This protein binds this small molecule.
Small molecule (SMILES): CC(=O)N[C@@H]1[C@@H](O)[C@H](O)[C@@H](CO)O[C@H]1O

Sequence of chain 1.B:
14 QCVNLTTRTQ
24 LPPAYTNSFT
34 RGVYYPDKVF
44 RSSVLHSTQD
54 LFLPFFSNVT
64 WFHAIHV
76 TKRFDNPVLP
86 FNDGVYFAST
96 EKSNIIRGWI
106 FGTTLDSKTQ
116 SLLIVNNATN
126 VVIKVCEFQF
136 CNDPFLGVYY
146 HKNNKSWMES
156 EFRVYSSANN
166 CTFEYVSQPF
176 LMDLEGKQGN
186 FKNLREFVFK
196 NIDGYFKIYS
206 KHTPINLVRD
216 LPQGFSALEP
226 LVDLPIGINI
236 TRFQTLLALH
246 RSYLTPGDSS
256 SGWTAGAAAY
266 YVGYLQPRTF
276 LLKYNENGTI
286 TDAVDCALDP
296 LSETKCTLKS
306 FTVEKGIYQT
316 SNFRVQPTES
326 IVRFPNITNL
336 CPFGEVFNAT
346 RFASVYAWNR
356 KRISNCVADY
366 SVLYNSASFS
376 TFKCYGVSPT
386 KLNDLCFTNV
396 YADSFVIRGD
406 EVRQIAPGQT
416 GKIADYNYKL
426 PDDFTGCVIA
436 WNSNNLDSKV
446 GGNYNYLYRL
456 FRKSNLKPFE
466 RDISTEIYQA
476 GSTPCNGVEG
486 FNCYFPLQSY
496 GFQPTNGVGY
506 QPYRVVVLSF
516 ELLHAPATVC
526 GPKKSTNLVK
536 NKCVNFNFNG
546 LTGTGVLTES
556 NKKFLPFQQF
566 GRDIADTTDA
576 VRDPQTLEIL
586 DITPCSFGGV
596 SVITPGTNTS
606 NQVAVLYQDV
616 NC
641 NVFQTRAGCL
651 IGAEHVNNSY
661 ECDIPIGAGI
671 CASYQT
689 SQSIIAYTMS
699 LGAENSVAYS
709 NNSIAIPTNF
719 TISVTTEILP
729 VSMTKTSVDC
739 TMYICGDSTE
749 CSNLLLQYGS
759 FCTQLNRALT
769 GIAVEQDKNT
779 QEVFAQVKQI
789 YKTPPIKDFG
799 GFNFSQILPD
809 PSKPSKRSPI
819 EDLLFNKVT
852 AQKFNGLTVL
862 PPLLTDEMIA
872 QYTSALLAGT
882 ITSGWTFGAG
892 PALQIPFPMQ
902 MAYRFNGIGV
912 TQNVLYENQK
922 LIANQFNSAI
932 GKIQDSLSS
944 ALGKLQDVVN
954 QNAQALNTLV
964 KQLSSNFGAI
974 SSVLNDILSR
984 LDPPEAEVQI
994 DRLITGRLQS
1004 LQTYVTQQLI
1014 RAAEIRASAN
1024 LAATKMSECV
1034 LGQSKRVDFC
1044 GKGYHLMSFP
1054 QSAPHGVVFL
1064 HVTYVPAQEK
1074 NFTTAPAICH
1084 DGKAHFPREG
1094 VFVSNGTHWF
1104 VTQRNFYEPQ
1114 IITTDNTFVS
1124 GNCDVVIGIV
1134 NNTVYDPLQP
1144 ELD

Binding-site contacts:
Ligand atom N2 contacts residue ASN603 of chain 1.B at 2.9 Å (h-bond).
Ligand atom C1 contacts residue ASN603 of chain 1.B at 1.4 Å.
Ligand atom C5 contacts residue ASN603 of chain 1.B at 3.7 Å.
Ligand atom C7 contacts residue ASN603 of chain 1.B at 3.9 Å.
Ligand atom C3 contacts residue ASN603 of chain 1.B at 3.8 Å.
Ligand atom C2 contacts residue ASN603 of chain 1.B at 2.5 Å.
Ligand atom O5 contacts residue ASN603 of chain 1.B at 2.4 Å (h-bond).
Ligand atom C4 contacts residue ASN603 of chain 1.B at 4.3 Å.
Ligand atom O7 contacts residue ASN603 of chain 1.B at 4.4 Å.